A small-molecule ligand and the protein it binds are described below.
Small molecule (SMILES): NC(=O)c1ccc2nc(N)sc2c1

Binding-site contacts:
Ligand atom O11 contacts residue VAL226 of chain 1.C at 4.4 Å.
Ligand atom C4 contacts residue PRO230 of chain 1.C at 4.2 Å (hydrophobic).
Ligand atom N13 contacts residue NAP1 of chain 1.K at 4.4 Å.
Ligand atom C4 contacts residue NAP1 of chain 1.K at 3.6 Å.
Ligand atom N7 contacts residue SER115 of chain 1.C at 4.2 Å.
Ligand atom C4 contacts residue PHE117 of chain 1.C at 4.0 Å (hydrophobic).
Ligand atom C5 contacts residue NAP1 of chain 1.K at 3.4 Å.
Ligand atom O11 contacts residue GLY225 of chain 1.C at 3.7 Å.
Ligand atom C3 contacts residue TYR194 of chain 1.C at 3.0 Å (hydrophobic).
Ligand atom S9 contacts residue PHE117 of chain 1.C at 4.1 Å.
Ligand atom C10 contacts residue NAP1 of chain 1.K at 3.9 Å.
Ligand atom C1 contacts residue PHE117 of chain 1.C at 3.5 Å (hydrophobic).
Ligand atom C8 contacts residue PHE117 of chain 1.C at 3.5 Å (hydrophobic).
Ligand atom N7 contacts residue PHE117 of chain 1.C at 3.6 Å.
Ligand atom N13 contacts residue MET233 of chain 1.C at 4.3 Å.
Ligand atom N7 contacts residue TYR194 of chain 1.C at 3.4 Å (h-bond).
Ligand atom N13 contacts residue PRO230 of chain 1.C at 3.8 Å.
Ligand atom C2 contacts residue PHE117 of chain 1.C at 3.9 Å (hydrophobic).
Ligand atom N12 contacts residue SER115 of chain 1.C at 3.3 Å (h-bond).
Ligand atom N12 contacts residue NAP1 of chain 1.K at 2.8 Å (h-bond).
Ligand atom O11 contacts residue NAP1 of chain 1.K at 4.1 Å.
Ligand atom C6 contacts residue PHE117 of chain 1.C at 3.9 Å (hydrophobic).
Ligand atom S9 contacts residue NAP1 of chain 1.K at 3.4 Å (h-bond).
Ligand atom C3 contacts residue NAP1 of chain 1.K at 3.5 Å.
Ligand atom N12 contacts residue PHE117 of chain 1.C at 3.6 Å.
Ligand atom C6 contacts residue NAP1 of chain 1.K at 3.6 Å.
Ligand atom C10 contacts residue GLY225 of chain 1.C at 4.5 Å.
Ligand atom C5 contacts residue TYR194 of chain 1.C at 4.1 Å (hydrophobic).
Ligand atom C8 contacts residue NAP1 of chain 1.K at 3.5 Å.
Ligand atom N7 contacts residue NAP1 of chain 1.K at 3.0 Å (h-bond).
Ligand atom C10 contacts residue PHE117 of chain 1.C at 4.4 Å (hydrophobic).
Ligand atom C8 contacts residue SER115 of chain 1.C at 4.2 Å.
Ligand atom C1 contacts residue NAP1 of chain 1.K at 3.8 Å.
Ligand atom C3 contacts residue PHE117 of chain 1.C at 3.5 Å (hydrophobic).
Ligand atom C3 contacts residue ASP181 of chain 1.C at 3.7 Å.
Ligand atom C2 contacts residue NAP1 of chain 1.K at 3.7 Å.
Ligand atom S9 contacts residue ARG34 of chain 1.C at 4.3 Å.
Ligand atom C5 contacts residue PHE117 of chain 1.C at 3.7 Å (hydrophobic).
Ligand atom C1 contacts residue TYR194 of chain 1.C at 3.6 Å (hydrophobic).
Ligand atom C5 contacts residue ASP181 of chain 1.C at 3.9 Å.

Sequence of chain 1.C:
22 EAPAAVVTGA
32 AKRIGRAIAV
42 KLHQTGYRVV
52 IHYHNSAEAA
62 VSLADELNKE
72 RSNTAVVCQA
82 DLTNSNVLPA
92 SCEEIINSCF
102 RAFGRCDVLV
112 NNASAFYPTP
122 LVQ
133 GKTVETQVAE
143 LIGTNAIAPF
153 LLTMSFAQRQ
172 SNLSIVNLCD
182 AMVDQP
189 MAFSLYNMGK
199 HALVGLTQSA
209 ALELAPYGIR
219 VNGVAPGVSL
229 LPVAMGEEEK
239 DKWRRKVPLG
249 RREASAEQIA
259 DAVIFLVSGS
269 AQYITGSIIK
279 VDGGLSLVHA